This small molecule binds to this protein.
Small molecule (SMILES): CC(=O)N[C@@H]1[C@@H](O)[C@H](O)[C@@H](CO)O[C@H]1O

Binding-site contacts:
Ligand atom N2 contacts residue ALA121 of chain 1.C at 4.2 Å.
Ligand atom O4 contacts residue ASN123 of chain 1.C at 4.3 Å.
Ligand atom C1 contacts residue ASN123 of chain 1.C at 3.8 Å.
Ligand atom O6 contacts residue PHE152 of chain 1.C at 4.3 Å.
Ligand atom C1 contacts residue ASN120 of chain 1.C at 1.5 Å.
Ligand atom C3 contacts residue ASN120 of chain 1.C at 3.8 Å.
Ligand atom C5 contacts residue ASN123 of chain 1.C at 3.6 Å.
Ligand atom C8 contacts residue ASN120 of chain 1.C at 3.8 Å.
Ligand atom C1 contacts residue VAL125 of chain 1.C at 4.2 Å (hydrophobic).
Ligand atom N2 contacts residue ASN120 of chain 1.C at 2.4 Å (h-bond).
Ligand atom C3 contacts residue ASN123 of chain 1.C at 4.1 Å.
Ligand atom O7 contacts residue ASN120 of chain 1.C at 4.5 Å.
Ligand atom O5 contacts residue ASN123 of chain 1.C at 4.1 Å.
Ligand atom O5 contacts residue VAL125 of chain 1.C at 3.6 Å.
Ligand atom C4 contacts residue ASN120 of chain 1.C at 4.3 Å.
Ligand atom C8 contacts residue ALA121 of chain 1.C at 4.0 Å (hydrophobic).
Ligand atom C6 contacts residue VAL125 of chain 1.C at 3.5 Å (hydrophobic).
Ligand atom O6 contacts residue VAL125 of chain 1.C at 3.3 Å.
Ligand atom C7 contacts residue ASN120 of chain 1.C at 3.5 Å.
Ligand atom C2 contacts residue ASN120 of chain 1.C at 2.5 Å.
Ligand atom C4 contacts residue ASN123 of chain 1.C at 4.2 Å.
Ligand atom C5 contacts residue ASN120 of chain 1.C at 3.8 Å.
Ligand atom C5 contacts residue VAL125 of chain 1.C at 3.7 Å (hydrophobic).
Ligand atom O5 contacts residue ASN120 of chain 1.C at 2.5 Å (h-bond).
Ligand atom C8 contacts residue ASN143 of chain 1.C at 4.0 Å.

Sequence of chain 1.C:
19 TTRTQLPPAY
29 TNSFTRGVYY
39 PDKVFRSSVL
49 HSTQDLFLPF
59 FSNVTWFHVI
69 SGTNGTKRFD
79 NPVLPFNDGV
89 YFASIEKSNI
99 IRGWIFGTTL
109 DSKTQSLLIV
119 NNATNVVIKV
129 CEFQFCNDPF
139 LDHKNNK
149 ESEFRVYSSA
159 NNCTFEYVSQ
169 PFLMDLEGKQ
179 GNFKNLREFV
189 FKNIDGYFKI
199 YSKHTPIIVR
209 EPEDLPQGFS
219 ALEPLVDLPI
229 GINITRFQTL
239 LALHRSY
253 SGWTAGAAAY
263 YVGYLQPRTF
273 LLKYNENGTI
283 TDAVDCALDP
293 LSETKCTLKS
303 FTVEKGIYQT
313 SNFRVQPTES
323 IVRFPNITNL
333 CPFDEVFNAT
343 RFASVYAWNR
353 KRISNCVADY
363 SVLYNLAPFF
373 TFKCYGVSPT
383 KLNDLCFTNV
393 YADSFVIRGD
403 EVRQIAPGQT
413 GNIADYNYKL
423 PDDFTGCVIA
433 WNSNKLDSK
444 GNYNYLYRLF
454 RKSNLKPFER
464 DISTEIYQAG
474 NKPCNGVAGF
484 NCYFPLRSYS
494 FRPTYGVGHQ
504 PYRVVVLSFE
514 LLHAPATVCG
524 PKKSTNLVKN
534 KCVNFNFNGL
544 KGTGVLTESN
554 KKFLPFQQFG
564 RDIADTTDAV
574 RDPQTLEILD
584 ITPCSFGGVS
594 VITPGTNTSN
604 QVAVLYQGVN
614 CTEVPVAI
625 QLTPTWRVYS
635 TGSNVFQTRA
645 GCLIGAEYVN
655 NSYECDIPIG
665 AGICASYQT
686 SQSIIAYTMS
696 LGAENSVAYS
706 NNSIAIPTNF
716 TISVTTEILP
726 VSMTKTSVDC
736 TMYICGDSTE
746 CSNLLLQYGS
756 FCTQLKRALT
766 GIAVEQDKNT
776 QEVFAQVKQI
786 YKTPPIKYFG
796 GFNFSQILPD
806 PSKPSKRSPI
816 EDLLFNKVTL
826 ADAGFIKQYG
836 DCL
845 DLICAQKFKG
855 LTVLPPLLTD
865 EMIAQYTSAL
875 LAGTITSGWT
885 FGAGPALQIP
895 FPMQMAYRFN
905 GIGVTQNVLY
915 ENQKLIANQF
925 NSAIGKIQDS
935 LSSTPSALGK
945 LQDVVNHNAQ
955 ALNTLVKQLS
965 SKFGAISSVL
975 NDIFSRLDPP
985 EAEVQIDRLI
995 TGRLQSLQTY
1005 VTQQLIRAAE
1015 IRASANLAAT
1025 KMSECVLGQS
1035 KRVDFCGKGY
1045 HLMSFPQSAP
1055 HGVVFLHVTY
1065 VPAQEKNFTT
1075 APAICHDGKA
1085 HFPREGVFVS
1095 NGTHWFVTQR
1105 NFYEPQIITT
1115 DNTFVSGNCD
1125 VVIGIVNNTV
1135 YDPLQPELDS